A small-molecule ligand and the protein it binds are described below.
Small molecule (SMILES): CC(=O)N[C@@H]1[C@@H](O)[C@H](O)[C@@H](CO)O[C@H]1O

Binding-site contacts:
Ligand atom C3 contacts residue ASN590 of chain 1.B at 4.1 Å.
Ligand atom C1 contacts residue ASN590 of chain 1.B at 1.7 Å.
Ligand atom O6 contacts residue THR592 of chain 1.B at 3.8 Å.
Ligand atom C8 contacts residue ASN590 of chain 1.B at 3.4 Å.
Ligand atom C2 contacts residue ASN590 of chain 1.B at 2.8 Å.
Ligand atom O7 contacts residue ASN590 of chain 1.B at 3.7 Å.
Ligand atom C7 contacts residue ASN590 of chain 1.B at 3.4 Å.
Ligand atom C5 contacts residue ASN590 of chain 1.B at 3.9 Å.
Ligand atom O7 contacts residue GLN618 of chain 1.B at 4.4 Å.
Ligand atom N2 contacts residue ASN590 of chain 1.B at 3.1 Å (h-bond).
Ligand atom O5 contacts residue ASN590 of chain 1.B at 2.6 Å (h-bond).
Ligand atom O5 contacts residue THR592 of chain 1.B at 3.8 Å.
Ligand atom C1 contacts residue THR592 of chain 1.B at 4.3 Å.
Ligand atom C4 contacts residue ASN590 of chain 1.B at 4.5 Å.
Ligand atom C6 contacts residue THR592 of chain 1.B at 4.3 Å.

Sequence of chain 1.B:
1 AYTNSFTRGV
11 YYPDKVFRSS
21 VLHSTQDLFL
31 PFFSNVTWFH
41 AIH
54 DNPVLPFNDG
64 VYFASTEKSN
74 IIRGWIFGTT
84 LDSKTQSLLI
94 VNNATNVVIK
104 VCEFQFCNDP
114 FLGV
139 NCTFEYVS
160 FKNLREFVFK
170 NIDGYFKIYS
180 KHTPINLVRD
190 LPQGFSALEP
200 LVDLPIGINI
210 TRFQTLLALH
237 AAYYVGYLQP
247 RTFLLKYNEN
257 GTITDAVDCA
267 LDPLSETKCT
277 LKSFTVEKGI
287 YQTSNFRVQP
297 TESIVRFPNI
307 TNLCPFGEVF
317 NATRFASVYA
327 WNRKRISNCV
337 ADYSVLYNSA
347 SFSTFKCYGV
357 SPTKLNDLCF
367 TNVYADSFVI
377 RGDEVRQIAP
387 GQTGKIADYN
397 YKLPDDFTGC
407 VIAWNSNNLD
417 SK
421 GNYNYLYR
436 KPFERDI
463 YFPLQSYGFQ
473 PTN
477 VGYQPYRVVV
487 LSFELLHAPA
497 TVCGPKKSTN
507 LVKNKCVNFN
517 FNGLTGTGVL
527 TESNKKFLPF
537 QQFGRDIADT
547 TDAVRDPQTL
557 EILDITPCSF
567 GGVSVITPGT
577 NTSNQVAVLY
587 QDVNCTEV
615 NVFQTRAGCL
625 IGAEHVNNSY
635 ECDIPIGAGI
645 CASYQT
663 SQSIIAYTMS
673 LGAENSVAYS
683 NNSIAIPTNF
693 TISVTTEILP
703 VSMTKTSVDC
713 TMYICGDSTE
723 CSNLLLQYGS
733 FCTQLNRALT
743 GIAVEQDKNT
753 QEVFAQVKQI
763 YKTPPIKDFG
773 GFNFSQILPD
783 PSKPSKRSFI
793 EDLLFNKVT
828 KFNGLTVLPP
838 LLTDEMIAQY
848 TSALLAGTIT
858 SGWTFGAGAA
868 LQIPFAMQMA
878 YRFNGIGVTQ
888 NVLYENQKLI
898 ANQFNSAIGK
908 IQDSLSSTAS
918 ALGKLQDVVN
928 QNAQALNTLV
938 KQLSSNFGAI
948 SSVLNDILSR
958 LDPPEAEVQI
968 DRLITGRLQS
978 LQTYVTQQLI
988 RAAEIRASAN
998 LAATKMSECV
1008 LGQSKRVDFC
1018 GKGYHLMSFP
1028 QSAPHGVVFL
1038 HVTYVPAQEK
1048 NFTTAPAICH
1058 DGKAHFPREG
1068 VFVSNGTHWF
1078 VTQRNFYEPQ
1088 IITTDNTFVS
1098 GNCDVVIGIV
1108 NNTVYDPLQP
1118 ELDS